Sequence of chain 1.A:
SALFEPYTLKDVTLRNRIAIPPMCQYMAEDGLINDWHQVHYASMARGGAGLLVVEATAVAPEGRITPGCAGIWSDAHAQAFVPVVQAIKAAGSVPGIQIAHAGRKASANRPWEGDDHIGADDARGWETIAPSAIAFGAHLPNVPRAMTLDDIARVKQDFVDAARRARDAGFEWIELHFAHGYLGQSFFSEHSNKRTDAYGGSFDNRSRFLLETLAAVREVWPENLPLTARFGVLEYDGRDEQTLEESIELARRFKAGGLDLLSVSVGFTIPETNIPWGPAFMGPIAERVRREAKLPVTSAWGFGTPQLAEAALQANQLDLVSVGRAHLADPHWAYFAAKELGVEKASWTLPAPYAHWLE

Binding-site contacts:
Ligand atom C5 contacts residue TYR27 of chain 1.B at 3.4 Å (hydrophobic).
Ligand atom C8 contacts residue HIS178 of chain 1.B at 3.8 Å.
Ligand atom C5 contacts residue TYR183 of chain 1.B at 3.5 Å (hydrophobic).
Ligand atom C14 contacts residue TRP358 of chain 1.A at 3.9 Å (hydrophobic).
Ligand atom N10 contacts residue CYS25 of chain 1.B at 3.6 Å (h-bond).
Ligand atom C6 contacts residue TYR27 of chain 1.B at 3.2 Å (hydrophobic).
Ligand atom C13 contacts residue TRP358 of chain 1.A at 3.6 Å (hydrophobic).
Ligand atom C5 contacts residue ILE66 of chain 1.B at 4.1 Å (hydrophobic).
Ligand atom N10 contacts residue HIS178 of chain 1.B at 4.0 Å.
Ligand atom N2 contacts residue TYR183 of chain 1.B at 4.4 Å.
Ligand atom C8 contacts residue HIS181 of chain 1.B at 3.9 Å.
Ligand atom C15 contacts residue TRP302 of chain 1.B at 4.1 Å (hydrophobic).
Ligand atom O9 contacts residue HIS181 of chain 1.B at 2.8 Å (h-bond).
Ligand atom C6 contacts residue TRP358 of chain 1.A at 3.7 Å (hydrophobic).
Ligand atom O9 contacts residue FNR1 of chain 1.G at 3.0 Å.
Ligand atom N10 contacts residue TYR183 of chain 1.B at 3.7 Å.
Ligand atom C5 contacts residue FNR1 of chain 1.G at 3.6 Å.
Ligand atom C12 contacts residue TRP358 of chain 1.A at 4.1 Å (hydrophobic).
Ligand atom N10 contacts residue ALA57 of chain 1.B at 3.8 Å.
Ligand atom C6 contacts residue FNR1 of chain 1.G at 3.8 Å.
Ligand atom C7 contacts residue TYR183 of chain 1.B at 4.4 Å (hydrophobic).
Ligand atom N2 contacts residue FNR1 of chain 1.G at 4.3 Å.
Ligand atom C12 contacts residue FNR1 of chain 1.G at 3.4 Å.
Ligand atom C3 contacts residue FNR1 of chain 1.G at 3.6 Å.
Ligand atom C3 contacts residue TYR183 of chain 1.B at 3.9 Å (hydrophobic).
Ligand atom C4 contacts residue HIS181 of chain 1.B at 4.3 Å.
Ligand atom C3 contacts residue HIS181 of chain 1.B at 3.7 Å.
Ligand atom C13 contacts residue FNR1 of chain 1.G at 3.6 Å.
Ligand atom C1 contacts residue PHE269 of chain 1.B at 3.9 Å (hydrophobic).
Ligand atom C4 contacts residue TYR183 of chain 1.B at 3.3 Å (hydrophobic).
Ligand atom C14 contacts residue TRP302 of chain 1.B at 3.9 Å (hydrophobic).
Ligand atom C14 contacts residue ARG326 of chain 1.B at 4.1 Å.
Ligand atom O9 contacts residue HIS178 of chain 1.B at 2.9 Å (h-bond).
Ligand atom N10 contacts residue ILE66 of chain 1.B at 3.5 Å.
Ligand atom C7 contacts residue TRP358 of chain 1.A at 4.0 Å (hydrophobic).
Ligand atom C8 contacts residue TYR183 of chain 1.B at 3.4 Å (hydrophobic).
Ligand atom N10 contacts residue FNR1 of chain 1.G at 3.1 Å.
Ligand atom C4 contacts residue FNR1 of chain 1.G at 3.5 Å.
Ligand atom O9 contacts residue TYR183 of chain 1.B at 3.2 Å.
Ligand atom C8 contacts residue FNR1 of chain 1.G at 3.2 Å.

Sequence of chain 1.B:
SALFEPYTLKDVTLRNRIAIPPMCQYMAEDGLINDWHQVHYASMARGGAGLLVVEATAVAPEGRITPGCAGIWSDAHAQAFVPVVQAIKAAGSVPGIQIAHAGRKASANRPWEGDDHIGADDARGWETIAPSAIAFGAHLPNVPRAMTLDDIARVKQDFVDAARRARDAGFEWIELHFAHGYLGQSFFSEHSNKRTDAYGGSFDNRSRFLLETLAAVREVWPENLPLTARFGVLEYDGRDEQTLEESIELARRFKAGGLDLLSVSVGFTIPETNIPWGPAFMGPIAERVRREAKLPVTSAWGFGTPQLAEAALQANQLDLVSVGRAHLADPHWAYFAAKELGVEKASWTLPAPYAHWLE

A small-molecule ligand and the protein it binds are described below.
Small molecule (SMILES): NC(=O)C1=CN(Cc2ccccc2)CCC1